A small-molecule ligand and the protein it binds are described below.
Small molecule (SMILES): CC(=O)N[C@@H]1[C@@H](O)[C@H](O)[C@@H](CO)O[C@H]1O

Sequence of chain 3.B:
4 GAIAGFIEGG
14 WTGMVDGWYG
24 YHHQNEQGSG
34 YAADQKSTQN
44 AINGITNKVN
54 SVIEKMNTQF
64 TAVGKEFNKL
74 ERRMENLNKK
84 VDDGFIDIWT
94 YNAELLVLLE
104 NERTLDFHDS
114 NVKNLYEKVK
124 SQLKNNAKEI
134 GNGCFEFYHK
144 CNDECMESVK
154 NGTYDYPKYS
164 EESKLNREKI

Binding-site contacts:
Ligand atom C6 contacts residue GLU147 of chain 3.B at 3.3 Å.
Ligand atom C8 contacts residue ASN154 of chain 3.B at 4.1 Å.
Ligand atom O5 contacts residue THR156 of chain 3.B at 4.4 Å.
Ligand atom O5 contacts residue ASN154 of chain 3.B at 2.3 Å (h-bond).
Ligand atom C1 contacts residue THR156 of chain 3.B at 3.6 Å.
Ligand atom C5 contacts residue ASN154 of chain 3.B at 3.6 Å.
Ligand atom O6 contacts residue GLU147 of chain 3.B at 2.7 Å (salt-bridge).
Ligand atom C2 contacts residue ASN154 of chain 3.B at 2.5 Å.
Ligand atom N2 contacts residue ASN154 of chain 3.B at 2.9 Å (h-bond).
Ligand atom O7 contacts residue ASN154 of chain 3.B at 3.7 Å.
Ligand atom C1 contacts residue ASN154 of chain 3.B at 1.4 Å.
Ligand atom C3 contacts residue THR156 of chain 3.B at 4.1 Å.
Ligand atom C4 contacts residue ASN154 of chain 3.B at 4.2 Å.
Ligand atom N2 contacts residue THR156 of chain 3.B at 3.4 Å.
Ligand atom C2 contacts residue THR156 of chain 3.B at 4.1 Å.
Ligand atom C7 contacts residue THR156 of chain 3.B at 4.3 Å.
Ligand atom C8 contacts residue THR156 of chain 3.B at 4.2 Å.
Ligand atom C7 contacts residue ASN154 of chain 3.B at 3.5 Å.
Ligand atom C3 contacts residue ASN154 of chain 3.B at 3.8 Å.
Ligand atom C5 contacts residue GLU147 of chain 3.B at 4.1 Å.